This protein binds this small molecule.
Small molecule (SMILES): CC(=O)N[C@H]1[C@H](O[C@H]2[C@H](O)[C@@H](NC(C)=O)CO[C@@H]2CO)O[C@H](CO)[C@@H](O)[C@@H]1O

Sequence of chain 1.A:
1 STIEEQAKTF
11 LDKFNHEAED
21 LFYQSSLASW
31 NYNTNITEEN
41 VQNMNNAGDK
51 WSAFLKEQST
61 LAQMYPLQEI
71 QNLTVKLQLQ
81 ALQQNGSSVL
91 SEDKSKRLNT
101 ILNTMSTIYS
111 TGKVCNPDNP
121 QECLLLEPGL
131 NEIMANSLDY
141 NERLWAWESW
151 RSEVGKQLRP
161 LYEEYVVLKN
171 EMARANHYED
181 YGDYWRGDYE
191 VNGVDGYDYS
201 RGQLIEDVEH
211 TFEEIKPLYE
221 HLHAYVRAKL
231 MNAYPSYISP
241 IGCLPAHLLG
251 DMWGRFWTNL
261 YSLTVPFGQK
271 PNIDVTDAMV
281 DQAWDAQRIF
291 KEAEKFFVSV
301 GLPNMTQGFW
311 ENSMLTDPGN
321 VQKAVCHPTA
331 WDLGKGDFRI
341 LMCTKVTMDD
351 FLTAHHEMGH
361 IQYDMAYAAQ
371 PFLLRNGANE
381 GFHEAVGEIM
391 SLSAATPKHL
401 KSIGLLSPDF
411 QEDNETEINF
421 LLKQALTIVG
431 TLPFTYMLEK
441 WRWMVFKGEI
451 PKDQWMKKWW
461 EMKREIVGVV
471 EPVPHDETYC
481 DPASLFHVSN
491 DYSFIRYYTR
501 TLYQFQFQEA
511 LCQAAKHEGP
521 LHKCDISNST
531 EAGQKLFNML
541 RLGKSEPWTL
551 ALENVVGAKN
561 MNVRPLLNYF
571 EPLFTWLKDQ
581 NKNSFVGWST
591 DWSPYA

Binding-site contacts:
Ligand atom C3 contacts residue ASN35 of chain 1.A at 3.7 Å.
Ligand atom C6 contacts residue ASN40 of chain 1.A at 4.4 Å.
Ligand atom C1 contacts residue ASN40 of chain 1.A at 4.3 Å.
Ligand atom C4 contacts residue ASN35 of chain 1.A at 4.1 Å.
Ligand atom O6 contacts residue ASN35 of chain 1.A at 4.5 Å.
Ligand atom N2 contacts residue ASN35 of chain 1.A at 3.0 Å (h-bond).
Ligand atom O6 contacts residue GLU39 of chain 1.A at 4.0 Å.
Ligand atom O7 contacts residue ASN35 of chain 1.A at 4.2 Å.
Ligand atom C5 contacts residue ASN35 of chain 1.A at 3.6 Å.
Ligand atom O5 contacts residue THR37 of chain 1.A at 4.0 Å.
Ligand atom C2 contacts residue ASN35 of chain 1.A at 2.4 Å.
Ligand atom C7 contacts residue GLN322 of chain 1.A at 4.2 Å.
Ligand atom C6 contacts residue GLU39 of chain 1.A at 3.6 Å.
Ligand atom C1 contacts residue ASN35 of chain 1.A at 1.4 Å.
Ligand atom C7 contacts residue ASN35 of chain 1.A at 3.9 Å.
Ligand atom C8 contacts residue GLN322 of chain 1.A at 3.2 Å.
Ligand atom O5 contacts residue ASN35 of chain 1.A at 2.3 Å (h-bond).
Ligand atom O5 contacts residue ASN40 of chain 1.A at 3.6 Å.
Ligand atom N2 contacts residue GLN322 of chain 1.A at 4.3 Å.
Ligand atom O6 contacts residue THR37 of chain 1.A at 2.6 Å (h-bond).
Ligand atom C6 contacts residue THR37 of chain 1.A at 4.1 Å.
Ligand atom O6 contacts residue ASN40 of chain 1.A at 3.6 Å (h-bond).